Binding-site contacts:
Ligand atom N2 contacts residue GLN354 of chain 1.D at 3.4 Å (h-bond).
Ligand atom C7 contacts residue GLN354 of chain 1.D at 4.0 Å.
Ligand atom O7 contacts residue LEU191 of chain 1.D at 4.2 Å.
Ligand atom C6 contacts residue GLN354 of chain 1.D at 3.4 Å.
Ligand atom O7 contacts residue ASN364 of chain 1.D at 3.7 Å.
Ligand atom C8 contacts residue ARG137 of chain 1.D at 3.7 Å.
Ligand atom C4 contacts residue GLN354 of chain 1.D at 4.1 Å.
Ligand atom C1 contacts residue ASN192 of chain 1.D at 1.4 Å.
Ligand atom N2 contacts residue ASP190 of chain 1.D at 3.6 Å.
Ligand atom C1 contacts residue ASP190 of chain 1.D at 4.4 Å.
Ligand atom C7 contacts residue ASP190 of chain 1.D at 4.0 Å.
Ligand atom C8 contacts residue LEU191 of chain 1.D at 3.7 Å (hydrophobic).
Ligand atom O5 contacts residue ASN192 of chain 1.D at 2.3 Å (h-bond).
Ligand atom C2 contacts residue GLN354 of chain 1.D at 4.2 Å.
Ligand atom C8 contacts residue GLN354 of chain 1.D at 3.8 Å.
Ligand atom N2 contacts residue ASN192 of chain 1.D at 3.0 Å (h-bond).
Ligand atom C5 contacts residue GLN354 of chain 1.D at 4.3 Å.
Ligand atom C1 contacts residue GLN354 of chain 1.D at 4.0 Å.
Ligand atom C4 contacts residue ASN192 of chain 1.D at 4.2 Å.
Ligand atom N2 contacts residue LEU191 of chain 1.D at 4.5 Å.
Ligand atom O7 contacts residue ARG137 of chain 1.D at 3.4 Å (salt-bridge).
Ligand atom C2 contacts residue ASN192 of chain 1.D at 2.4 Å.
Ligand atom C8 contacts residue ASP190 of chain 1.D at 3.7 Å.
Ligand atom C7 contacts residue ASN192 of chain 1.D at 3.4 Å.
Ligand atom O4 contacts residue GLN354 of chain 1.D at 4.3 Å.
Ligand atom C5 contacts residue ASN192 of chain 1.D at 3.6 Å.
Ligand atom C8 contacts residue TYR209 of chain 1.D at 3.7 Å (hydrophobic).
Ligand atom C7 contacts residue LEU191 of chain 1.D at 4.1 Å (hydrophobic).
Ligand atom C3 contacts residue ASN192 of chain 1.D at 3.8 Å.
Ligand atom C7 contacts residue ARG137 of chain 1.D at 3.9 Å.
Ligand atom O6 contacts residue GLN354 of chain 1.D at 4.4 Å.
Ligand atom O7 contacts residue ASN192 of chain 1.D at 3.4 Å (h-bond).

Sequence of chain 1.D:
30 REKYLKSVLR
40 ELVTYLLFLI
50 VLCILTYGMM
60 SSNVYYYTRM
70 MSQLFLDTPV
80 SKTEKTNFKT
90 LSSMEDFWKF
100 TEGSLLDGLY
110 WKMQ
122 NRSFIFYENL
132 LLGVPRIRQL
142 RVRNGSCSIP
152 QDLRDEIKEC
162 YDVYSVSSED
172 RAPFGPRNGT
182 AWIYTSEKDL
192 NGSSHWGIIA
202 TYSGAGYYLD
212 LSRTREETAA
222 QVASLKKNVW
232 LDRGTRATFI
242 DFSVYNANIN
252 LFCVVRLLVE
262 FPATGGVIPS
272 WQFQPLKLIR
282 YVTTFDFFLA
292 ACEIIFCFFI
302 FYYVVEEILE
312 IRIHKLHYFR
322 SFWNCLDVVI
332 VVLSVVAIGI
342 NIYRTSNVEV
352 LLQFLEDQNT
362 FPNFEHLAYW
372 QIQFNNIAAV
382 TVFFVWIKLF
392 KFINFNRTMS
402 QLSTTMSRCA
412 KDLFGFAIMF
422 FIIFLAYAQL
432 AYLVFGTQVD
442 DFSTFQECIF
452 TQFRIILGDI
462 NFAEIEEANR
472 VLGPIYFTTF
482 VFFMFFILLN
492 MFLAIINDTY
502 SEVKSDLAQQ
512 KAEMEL

This protein binds this small molecule.
Small molecule (SMILES): CC(=O)N[C@H]1[C@H](O[C@H]2[C@H](O)[C@@H](NC(C)=O)CO[C@@H]2CO)O[C@H](CO)[C@@H](O)[C@@H]1O